Binding-site contacts:
Ligand atom O2 contacts residue PHE153 of chain 1.A at 3.3 Å (h-bond).
Ligand atom C4 contacts residue PHE98 of chain 1.A at 3.5 Å (hydrophobic).
Ligand atom N3 contacts residue PHE153 of chain 1.A at 2.9 Å (h-bond).
Ligand atom C6 contacts residue TYR157 of chain 1.A at 3.6 Å (hydrophobic).
Ligand atom O4 contacts residue PHE98 of chain 1.A at 3.2 Å.
Ligand atom O2 contacts residue THR158 of chain 1.A at 3.4 Å (h-bond).
Ligand atom C4 contacts residue ASN280 of chain 1.A at 3.8 Å.
Ligand atom PB contacts residue TYR187 of chain 1.A at 3.7 Å.
Ligand atom N1 contacts residue TYR157 of chain 1.A at 3.7 Å.
Ligand atom C2C contacts residue THR158 of chain 1.A at 3.2 Å.
Ligand atom O1B contacts residue TYR187 of chain 1.A at 3.0 Å (h-bond).
Ligand atom C4 contacts residue TYR157 of chain 1.A at 3.6 Å (hydrophobic).
Ligand atom C2 contacts residue TYR157 of chain 1.A at 3.5 Å (hydrophobic).
Ligand atom O2 contacts residue ILE154 of chain 1.A at 3.1 Å.
Ligand atom C5 contacts residue ASN278 of chain 1.A at 3.7 Å.
Ligand atom O4' contacts residue ASP366 of chain 1.A at 3.0 Å (salt-bridge).
Ligand atom O6' contacts residue HIS64 of chain 1.A at 3.0 Å (h-bond).
Ligand atom O2C contacts residue THR158 of chain 1.A at 2.8 Å (h-bond).
Ligand atom O4 contacts residue ASN280 of chain 1.A at 3.0 Å (h-bond).
Ligand atom C6' contacts residue FAD1 of chain 1.B at 3.7 Å.
Ligand atom O1A contacts residue ARG288 of chain 1.A at 3.3 Å (salt-bridge).
Ligand atom O1A contacts residue TYR157 of chain 1.A at 2.8 Å (h-bond).
Ligand atom C5 contacts residue TYR157 of chain 1.A at 3.5 Å (hydrophobic).
Ligand atom O3' contacts residue TYR364 of chain 1.A at 3.8 Å.
Ligand atom C2 contacts residue PHE153 of chain 1.A at 3.5 Å (hydrophobic).
Ligand atom O3A contacts residue TYR187 of chain 1.A at 3.5 Å (h-bond).
Ligand atom C3C contacts residue GLN161 of chain 1.A at 3.2 Å.
Ligand atom O6' contacts residue ASP366 of chain 1.A at 3.5 Å (salt-bridge).
Ligand atom O4 contacts residue ASN278 of chain 1.A at 3.1 Å (h-bond).
Ligand atom O2A contacts residue GLN161 of chain 1.A at 3.2 Å (h-bond).
Ligand atom O2B contacts residue ARG288 of chain 1.A at 3.5 Å (salt-bridge).
Ligand atom O6' contacts residue PHE188 of chain 1.A at 3.7 Å.
Ligand atom O6' contacts residue FAD1 of chain 1.B at 3.6 Å.
Ligand atom C4 contacts residue ASN278 of chain 1.A at 3.7 Å.
Ligand atom N3 contacts residue TYR157 of chain 1.A at 3.5 Å.
Ligand atom O1A contacts residue GLN161 of chain 1.A at 3.6 Å (h-bond).
Ligand atom PA contacts residue GLN161 of chain 1.A at 3.8 Å.
Ligand atom N3 contacts residue ASN280 of chain 1.A at 3.8 Å.
Ligand atom O3C contacts residue GLN161 of chain 1.A at 2.5 Å (h-bond).
Ligand atom C4' contacts residue ASP366 of chain 1.A at 3.4 Å.

Sequence of chain 1.A:
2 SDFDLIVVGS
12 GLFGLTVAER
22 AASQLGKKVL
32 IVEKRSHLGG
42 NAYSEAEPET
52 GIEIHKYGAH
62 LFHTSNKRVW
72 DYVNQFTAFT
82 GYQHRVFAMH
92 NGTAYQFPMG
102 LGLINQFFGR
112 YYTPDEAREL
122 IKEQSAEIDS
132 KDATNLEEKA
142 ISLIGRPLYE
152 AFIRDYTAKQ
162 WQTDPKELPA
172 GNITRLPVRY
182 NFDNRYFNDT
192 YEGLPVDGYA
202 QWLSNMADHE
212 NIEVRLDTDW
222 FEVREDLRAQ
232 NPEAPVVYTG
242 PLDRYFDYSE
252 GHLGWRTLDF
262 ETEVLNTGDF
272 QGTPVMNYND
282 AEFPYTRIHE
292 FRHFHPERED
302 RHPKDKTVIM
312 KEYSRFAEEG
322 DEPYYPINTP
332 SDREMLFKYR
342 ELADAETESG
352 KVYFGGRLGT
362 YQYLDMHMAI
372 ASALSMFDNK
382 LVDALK

A small-molecule ligand and the protein it binds are described below.
Small molecule (SMILES): O=c1ccn([C@@H]2O[C@H](CO[P](=O)(O)O[P](=O)(O)O[C@H]3O[C@H](CO)[C@@H](O)[C@H](O)[C@H]3O)[C@@H](O)[C@H]2O)c(=O)[nH]1